Sequence of chain 1.J:
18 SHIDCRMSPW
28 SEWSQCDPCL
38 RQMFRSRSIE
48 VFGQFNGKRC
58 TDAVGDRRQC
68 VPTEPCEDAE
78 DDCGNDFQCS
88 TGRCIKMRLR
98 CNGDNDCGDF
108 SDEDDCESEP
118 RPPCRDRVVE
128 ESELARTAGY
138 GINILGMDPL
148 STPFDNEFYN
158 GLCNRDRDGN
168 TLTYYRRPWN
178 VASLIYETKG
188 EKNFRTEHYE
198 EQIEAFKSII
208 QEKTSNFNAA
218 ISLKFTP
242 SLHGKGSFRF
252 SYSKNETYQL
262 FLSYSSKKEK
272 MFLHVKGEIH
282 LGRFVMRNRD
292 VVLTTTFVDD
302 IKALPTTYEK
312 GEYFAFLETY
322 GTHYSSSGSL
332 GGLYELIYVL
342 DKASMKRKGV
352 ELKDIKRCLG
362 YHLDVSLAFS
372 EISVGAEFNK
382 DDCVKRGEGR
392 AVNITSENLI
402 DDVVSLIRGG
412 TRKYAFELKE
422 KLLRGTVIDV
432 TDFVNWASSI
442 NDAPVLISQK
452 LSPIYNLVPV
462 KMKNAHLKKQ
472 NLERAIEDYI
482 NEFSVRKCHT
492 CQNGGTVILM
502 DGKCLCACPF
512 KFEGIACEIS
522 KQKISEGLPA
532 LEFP

Binding-site contacts:
Ligand atom N2 contacts residue ASN256 of chain 1.J at 2.8 Å (h-bond).
Ligand atom C5 contacts residue ASP355 of chain 1.J at 3.5 Å.
Ligand atom C5 contacts residue ASN256 of chain 1.J at 3.7 Å.
Ligand atom C8 contacts residue ASN256 of chain 1.J at 4.4 Å.
Ligand atom C8 contacts residue THR211 of chain 1.J at 4.2 Å.
Ligand atom C1 contacts residue THR258 of chain 1.J at 3.8 Å.
Ligand atom N2 contacts residue THR258 of chain 1.J at 4.0 Å.
Ligand atom O5 contacts residue ASP355 of chain 1.J at 4.1 Å.
Ligand atom O6 contacts residue ASP355 of chain 1.J at 4.3 Å.
Ligand atom C2 contacts residue THR258 of chain 1.J at 4.4 Å.
Ligand atom O6 contacts residue LYS357 of chain 1.J at 3.4 Å (salt-bridge).
Ligand atom O5 contacts residue ASN256 of chain 1.J at 2.4 Å (h-bond).
Ligand atom C7 contacts residue ASN256 of chain 1.J at 3.3 Å.
Ligand atom C1 contacts residue ASN256 of chain 1.J at 1.4 Å.
Ligand atom C2 contacts residue ASN256 of chain 1.J at 2.4 Å.
Ligand atom C6 contacts residue ASN256 of chain 1.J at 4.5 Å.
Ligand atom O7 contacts residue ASN256 of chain 1.J at 3.4 Å (h-bond).
Ligand atom C7 contacts residue THR211 of chain 1.J at 4.4 Å.
Ligand atom C6 contacts residue LYS357 of chain 1.J at 3.5 Å.
Ligand atom O7 contacts residue THR211 of chain 1.J at 4.3 Å.
Ligand atom C3 contacts residue ASN256 of chain 1.J at 3.8 Å.
Ligand atom C4 contacts residue ASN256 of chain 1.J at 4.3 Å.
Ligand atom C8 contacts residue GLU209 of chain 1.J at 3.2 Å.
Ligand atom C6 contacts residue ASP355 of chain 1.J at 3.2 Å.

The protein below binds the small molecule below.
Small molecule (SMILES): CC(=O)N[C@@H]1[C@@H](O)[C@H](O)[C@@H](CO)O[C@H]1O